The small molecule below binds the protein below.
Small molecule (SMILES): COC(=O)c1ccnc(N)c1

Sequence of chain 1.B:
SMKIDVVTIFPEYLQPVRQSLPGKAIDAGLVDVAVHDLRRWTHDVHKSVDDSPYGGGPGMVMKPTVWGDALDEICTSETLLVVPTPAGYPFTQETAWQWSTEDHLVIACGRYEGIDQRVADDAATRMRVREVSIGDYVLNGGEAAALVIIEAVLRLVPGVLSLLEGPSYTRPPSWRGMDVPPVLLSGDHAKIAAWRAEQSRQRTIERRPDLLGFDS

Binding-site contacts:
Ligand atom O02 contacts residue GLY143 of chain 1.B at 3.7 Å.
Ligand atom N08 contacts residue THR86 of chain 1.B at 4.0 Å.
Ligand atom C03 contacts residue PRO87 of chain 1.B at 3.5 Å (hydrophobic).
Ligand atom C09 contacts residue TYR138 of chain 1.B at 3.7 Å (hydrophobic).
Ligand atom C01 contacts residue LEU140 of chain 1.B at 4.0 Å (hydrophobic).
Ligand atom C05 contacts residue PRO87 of chain 1.B at 3.6 Å (hydrophobic).
Ligand atom C09 contacts residue SER134 of chain 1.B at 3.9 Å.
Ligand atom C07 contacts residue VAL133 of chain 1.B at 3.8 Å (hydrophobic).
Ligand atom O02 contacts residue GLY142 of chain 1.B at 3.6 Å (h-bond).
Ligand atom N10 contacts residue TYR138 of chain 1.B at 3.0 Å (h-bond).
Ligand atom C09 contacts residue PRO87 of chain 1.B at 4.0 Å (hydrophobic).
Ligand atom N08 contacts residue SER134 of chain 1.B at 3.5 Å.
Ligand atom C06 contacts residue PRO85 of chain 1.B at 3.7 Å (hydrophobic).
Ligand atom C07 contacts residue THR86 of chain 1.B at 3.5 Å.
Ligand atom C07 contacts residue ILE135 of chain 1.B at 3.8 Å (hydrophobic).
Ligand atom C11 contacts residue PRO87 of chain 1.B at 3.8 Å (hydrophobic).
Ligand atom C11 contacts residue LEU140 of chain 1.B at 4.1 Å (hydrophobic).
Ligand atom N10 contacts residue ILE135 of chain 1.B at 3.8 Å.
Ligand atom C09 contacts residue GLY136 of chain 1.B at 4.2 Å.
Ligand atom N10 contacts residue SER134 of chain 1.B at 3.4 Å (h-bond).
Ligand atom C01 contacts residue GLY142 of chain 1.B at 3.4 Å.
Ligand atom C03 contacts residue LEU140 of chain 1.B at 3.9 Å (hydrophobic).
Ligand atom C11 contacts residue TYR138 of chain 1.B at 3.5 Å (hydrophobic).
Ligand atom C01 contacts residue GLY143 of chain 1.B at 3.6 Å.
Ligand atom O04 contacts residue VAL139 of chain 1.B at 4.0 Å.
Ligand atom N08 contacts residue ILE135 of chain 1.B at 3.0 Å (h-bond).
Ligand atom C05 contacts residue THR86 of chain 1.B at 4.0 Å.
Ligand atom O04 contacts residue LEU140 of chain 1.B at 2.9 Å (h-bond).
Ligand atom O04 contacts residue PRO87 of chain 1.B at 3.6 Å.
Ligand atom C03 contacts residue GLY142 of chain 1.B at 4.1 Å.
Ligand atom C06 contacts residue PRO87 of chain 1.B at 4.0 Å (hydrophobic).
Ligand atom C05 contacts residue LEU140 of chain 1.B at 4.2 Å (hydrophobic).
Ligand atom O02 contacts residue PRO87 of chain 1.B at 3.9 Å.
Ligand atom N10 contacts residue GLY136 of chain 1.B at 2.9 Å (h-bond).
Ligand atom C07 contacts residue SER134 of chain 1.B at 4.0 Å.
Ligand atom C07 contacts residue PRO85 of chain 1.B at 3.8 Å (hydrophobic).
Ligand atom C07 contacts residue ALA146 of chain 1.B at 3.7 Å (hydrophobic).
Ligand atom C09 contacts residue ILE135 of chain 1.B at 3.8 Å (hydrophobic).
Ligand atom C06 contacts residue THR86 of chain 1.B at 3.5 Å.
Ligand atom C06 contacts residue ALA146 of chain 1.B at 3.9 Å (hydrophobic).